Binding-site contacts:
Ligand atom C5 contacts residue PHE157 of chain 1.O at 3.5 Å (hydrophobic).
Ligand atom N7 contacts residue PHE157 of chain 1.O at 3.5 Å.
Ligand atom N1 contacts residue PHE157 of chain 1.O at 3.5 Å.
Ligand atom N2 contacts residue MET161 of chain 1.O at 3.0 Å.
Ligand atom O2A contacts residue ARG149 of chain 1.O at 2.6 Å (salt-bridge).
Ligand atom PG contacts residue MG1 of chain 1.GC at 3.6 Å.
Ligand atom PA contacts residue MG1 of chain 1.GC at 3.1 Å.
Ligand atom O3G contacts residue GLY57 of chain 1.O at 3.4 Å (h-bond).
Ligand atom C2' contacts residue TYR106 of chain 1.O at 3.0 Å (hydrophobic).
Ligand atom N3 contacts residue LEU102 of chain 1.O at 3.6 Å.
Ligand atom O1G contacts residue SER59 of chain 1.O at 2.2 Å (h-bond).
Ligand atom O3A contacts residue CYS55 of chain 1.O at 3.4 Å (h-bond).
Ligand atom O3' contacts residue TYR106 of chain 1.O at 2.2 Å (h-bond).
Ligand atom C6 contacts residue LEU123 of chain 1.O at 3.7 Å (hydrophobic).
Ligand atom O3' contacts residue GLU214 of chain 1.O at 2.9 Å (salt-bridge).
Ligand atom C1' contacts residue TYR106 of chain 1.O at 3.2 Å (hydrophobic).
Ligand atom C3' contacts residue TYR106 of chain 1.O at 3.1 Å (hydrophobic).
Ligand atom N7 contacts residue ARG149 of chain 1.O at 3.5 Å (salt-bridge).
Ligand atom PG contacts residue SER59 of chain 1.O at 3.2 Å.
Ligand atom O2G contacts residue SER59 of chain 1.O at 3.1 Å (h-bond).
Ligand atom O6 contacts residue ASP154 of chain 1.O at 3.3 Å (salt-bridge).
Ligand atom O2A contacts residue GLU76 of chain 1.O at 3.5 Å (salt-bridge).
Ligand atom O4' contacts residue LEU102 of chain 1.O at 3.3 Å.
Ligand atom O2B contacts residue CYS55 of chain 1.O at 3.2 Å (h-bond).
Ligand atom O6 contacts residue ARG127 of chain 1.O at 2.9 Å (salt-bridge).
Ligand atom C3' contacts residue GLU214 of chain 1.O at 3.3 Å.
Ligand atom O3A contacts residue MG1 of chain 1.GC at 3.5 Å.
Ligand atom O2G contacts residue GLY57 of chain 1.O at 3.4 Å.
Ligand atom O3G contacts residue LYS58 of chain 1.O at 3.3 Å.
Ligand atom O2G contacts residue LYS58 of chain 1.O at 3.7 Å.
Ligand atom N7 contacts residue ARG127 of chain 1.O at 3.4 Å (salt-bridge).
Ligand atom O1B contacts residue MG1 of chain 1.GC at 2.4 Å.
Ligand atom O1A contacts residue GLU76 of chain 1.O at 3.0 Å (salt-bridge).
Ligand atom O6 contacts residue PHE157 of chain 1.O at 3.1 Å.
Ligand atom O1G contacts residue MG1 of chain 1.GC at 2.5 Å.
Ligand atom PB contacts residue MG1 of chain 1.GC at 3.3 Å.
Ligand atom N1 contacts residue GLN120 of chain 1.O at 3.2 Å (h-bond).
Ligand atom N1 contacts residue LEU123 of chain 1.O at 3.4 Å.
Ligand atom O1A contacts residue MG1 of chain 1.GC at 1.9 Å.
Ligand atom C6 contacts residue PHE157 of chain 1.O at 3.5 Å (hydrophobic).

Sequence of chain 1.O:
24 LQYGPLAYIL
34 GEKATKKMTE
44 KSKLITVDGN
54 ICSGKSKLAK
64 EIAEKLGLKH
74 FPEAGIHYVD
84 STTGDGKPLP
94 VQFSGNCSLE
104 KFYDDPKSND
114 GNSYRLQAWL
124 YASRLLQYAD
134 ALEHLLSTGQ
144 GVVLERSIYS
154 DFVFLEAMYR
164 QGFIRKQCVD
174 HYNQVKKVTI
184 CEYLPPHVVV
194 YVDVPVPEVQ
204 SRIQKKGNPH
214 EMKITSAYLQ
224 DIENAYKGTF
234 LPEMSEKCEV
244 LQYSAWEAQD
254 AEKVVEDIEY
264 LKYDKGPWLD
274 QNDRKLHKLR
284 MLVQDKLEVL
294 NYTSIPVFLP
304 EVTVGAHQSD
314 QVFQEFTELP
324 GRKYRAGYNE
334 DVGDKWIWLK

The small molecule below binds the protein below.
Small molecule (SMILES): Nc1nc2c(ncn2[C@H]2C[C@H](O)[C@@H](CO[P](=O)(O)O[P](=O)(O)OP(=O)(O)O)O2)c(=O)[nH]1